Sequence of chain 1.A:
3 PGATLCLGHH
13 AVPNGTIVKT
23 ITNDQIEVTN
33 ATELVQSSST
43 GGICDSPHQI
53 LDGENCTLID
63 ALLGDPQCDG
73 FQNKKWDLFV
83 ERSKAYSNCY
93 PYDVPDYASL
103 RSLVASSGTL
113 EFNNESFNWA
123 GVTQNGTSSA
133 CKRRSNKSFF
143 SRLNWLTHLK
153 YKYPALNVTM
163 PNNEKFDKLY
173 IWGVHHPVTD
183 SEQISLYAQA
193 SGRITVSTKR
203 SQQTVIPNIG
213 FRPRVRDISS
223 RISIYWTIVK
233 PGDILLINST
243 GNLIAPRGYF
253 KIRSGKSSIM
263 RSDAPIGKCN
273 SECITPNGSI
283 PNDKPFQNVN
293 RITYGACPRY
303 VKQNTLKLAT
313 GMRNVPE

A small-molecule ligand and the protein it binds are described below.
Small molecule (SMILES): CC(=O)N[C@H]1[C@H](O[C@H]2[C@H](O)[C@@H](NC(C)=O)CO[C@@H]2CO)O[C@H](CO)[C@@H](O)[C@@H]1O

Sequence of chain 3.A:
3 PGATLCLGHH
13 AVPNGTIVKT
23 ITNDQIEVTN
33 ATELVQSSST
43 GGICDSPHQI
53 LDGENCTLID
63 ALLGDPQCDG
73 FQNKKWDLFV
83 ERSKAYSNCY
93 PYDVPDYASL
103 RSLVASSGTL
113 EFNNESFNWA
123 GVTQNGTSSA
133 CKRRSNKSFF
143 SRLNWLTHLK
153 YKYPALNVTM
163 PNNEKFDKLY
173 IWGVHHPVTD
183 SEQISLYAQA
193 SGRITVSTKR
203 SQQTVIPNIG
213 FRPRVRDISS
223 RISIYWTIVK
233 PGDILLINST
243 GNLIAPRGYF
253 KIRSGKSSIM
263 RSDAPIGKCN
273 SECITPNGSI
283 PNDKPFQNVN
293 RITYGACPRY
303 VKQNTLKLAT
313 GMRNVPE

Binding-site contacts:
Ligand atom C6 contacts residue ALA157 of chain 1.A at 4.3 Å (hydrophobic).
Ligand atom O7 contacts residue ASN240 of chain 1.A at 3.4 Å.
Ligand atom O6 contacts residue ALA157 of chain 1.A at 3.5 Å.
Ligand atom C1 contacts residue PHE213 of chain 3.A at 4.1 Å (hydrophobic).
Ligand atom C5 contacts residue PHE213 of chain 3.A at 4.1 Å (hydrophobic).
Ligand atom N2 contacts residue ILE211 of chain 3.A at 4.3 Å.
Ligand atom C1 contacts residue ASN240 of chain 1.A at 1.5 Å.
Ligand atom C3 contacts residue ASN240 of chain 1.A at 3.8 Å.
Ligand atom O5 contacts residue ALA157 of chain 1.A at 4.0 Å.
Ligand atom O5 contacts residue LEU158 of chain 1.A at 4.0 Å.
Ligand atom O3 contacts residue THR242 of chain 1.A at 3.5 Å.
Ligand atom C7 contacts residue SER241 of chain 1.A at 3.9 Å.
Ligand atom C8 contacts residue ARG195 of chain 1.A at 3.4 Å.
Ligand atom C2 contacts residue ASN240 of chain 1.A at 2.5 Å.
Ligand atom C8 contacts residue NAG1 of chain 1.C at 3.6 Å.
Ligand atom N2 contacts residue ASN240 of chain 1.A at 2.6 Å (h-bond).
Ligand atom O7 contacts residue ARG195 of chain 1.A at 4.1 Å.
Ligand atom C5 contacts residue ALA157 of chain 1.A at 4.2 Å (hydrophobic).
Ligand atom C6 contacts residue NAG1 of chain 1.C at 3.8 Å.
Ligand atom C7 contacts residue THR242 of chain 1.A at 3.9 Å.
Ligand atom O5 contacts residue ASN240 of chain 1.A at 2.4 Å (h-bond).
Ligand atom C5 contacts residue ASN240 of chain 1.A at 3.8 Å.
Ligand atom O3 contacts residue ALA157 of chain 1.A at 3.8 Å.
Ligand atom C1 contacts residue ALA157 of chain 1.A at 4.3 Å (hydrophobic).
Ligand atom C6 contacts residue ASN159 of chain 1.A at 4.0 Å.
Ligand atom C8 contacts residue ASN240 of chain 1.A at 3.9 Å.
Ligand atom O6 contacts residue ASN159 of chain 1.A at 4.2 Å.
Ligand atom O7 contacts residue THR242 of chain 1.A at 3.2 Å (h-bond).
Ligand atom C3 contacts residue ALA157 of chain 1.A at 4.2 Å (hydrophobic).
Ligand atom C7 contacts residue THR181 of chain 3.A at 4.3 Å.
Ligand atom C4 contacts residue ALA157 of chain 1.A at 3.7 Å (hydrophobic).
Ligand atom C1 contacts residue GLY212 of chain 3.A at 4.4 Å.
Ligand atom O5 contacts residue ASN159 of chain 1.A at 3.8 Å.
Ligand atom C7 contacts residue ASN240 of chain 1.A at 3.3 Å.
Ligand atom C8 contacts residue THR181 of chain 3.A at 4.2 Å.
Ligand atom C6 contacts residue PHE213 of chain 3.A at 4.3 Å (hydrophobic).
Ligand atom C8 contacts residue ILE211 of chain 3.A at 4.0 Å (hydrophobic).
Ligand atom O7 contacts residue THR181 of chain 3.A at 3.6 Å.
Ligand atom O5 contacts residue PHE213 of chain 3.A at 4.0 Å.
Ligand atom O7 contacts residue SER241 of chain 1.A at 3.0 Å.